Sequence of chain 3.A:
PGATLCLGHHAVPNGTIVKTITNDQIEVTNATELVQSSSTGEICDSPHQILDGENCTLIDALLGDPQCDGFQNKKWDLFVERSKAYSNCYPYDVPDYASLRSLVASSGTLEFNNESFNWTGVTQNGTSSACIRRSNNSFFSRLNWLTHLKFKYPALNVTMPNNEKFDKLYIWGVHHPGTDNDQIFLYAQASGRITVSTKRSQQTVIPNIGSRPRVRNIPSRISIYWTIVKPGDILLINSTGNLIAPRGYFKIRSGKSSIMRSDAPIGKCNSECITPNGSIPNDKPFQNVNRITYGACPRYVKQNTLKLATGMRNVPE

Binding-site contacts:
Ligand atom C8 contacts residue TYR92 of chain 3.A at 4.2 Å (hydrophobic).
Ligand atom O1B contacts residue SER130 of chain 3.A at 3.9 Å.
Ligand atom O8 contacts residue TYR92 of chain 3.A at 3.8 Å.
Ligand atom C1 contacts residue SER131 of chain 3.A at 3.6 Å.
Ligand atom C9 contacts residue TYR92 of chain 3.A at 3.4 Å (hydrophobic).
Ligand atom O1B contacts residue ASN139 of chain 3.A at 3.4 Å (h-bond).
Ligand atom O4 contacts residue THR129 of chain 3.A at 3.7 Å.
Ligand atom C5 contacts residue THR129 of chain 3.A at 3.9 Å.
Ligand atom C10 contacts residue LEU188 of chain 3.A at 4.4 Å (hydrophobic).
Ligand atom C4 contacts residue THR129 of chain 3.A at 3.6 Å.
Ligand atom O9 contacts residue SER222 of chain 3.A at 3.4 Å (h-bond).
Ligand atom C7 contacts residue LEU188 of chain 3.A at 4.2 Å (hydrophobic).
Ligand atom O7 contacts residue LEU188 of chain 3.A at 4.0 Å.
Ligand atom C11 contacts residue GLY128 of chain 3.A at 3.8 Å.
Ligand atom O7 contacts residue PHE187 of chain 3.A at 4.4 Å.
Ligand atom O8 contacts residue SER130 of chain 3.A at 4.2 Å.
Ligand atom C6 contacts residue THR129 of chain 3.A at 4.4 Å.
Ligand atom C9 contacts residue HIS177 of chain 3.A at 4.0 Å.
Ligand atom O9 contacts residue TYR92 of chain 3.A at 3.4 Å (h-bond).
Ligand atom C9 contacts residue LEU188 of chain 3.A at 4.1 Å (hydrophobic).
Ligand atom C11 contacts residue THR129 of chain 3.A at 3.6 Å.
Ligand atom C1 contacts residue SER130 of chain 3.A at 4.1 Å.
Ligand atom O8 contacts residue ILE220 of chain 3.A at 4.3 Å.
Ligand atom O1A contacts residue SER130 of chain 3.A at 3.2 Å (h-bond).
Ligand atom C7 contacts residue TRP147 of chain 3.A at 4.1 Å (hydrophobic).
Ligand atom O1A contacts residue SER131 of chain 3.A at 3.4 Å (h-bond).
Ligand atom C8 contacts residue TRP147 of chain 3.A at 4.3 Å (hydrophobic).
Ligand atom C9 contacts residue TRP147 of chain 3.A at 4.0 Å (hydrophobic).
Ligand atom C9 contacts residue SER222 of chain 3.A at 4.2 Å.
Ligand atom C10 contacts residue THR129 of chain 3.A at 3.6 Å.
Ligand atom C11 contacts residue THR149 of chain 3.A at 4.3 Å.
Ligand atom O10 contacts residue PHE187 of chain 3.A at 4.5 Å.
Ligand atom N5 contacts residue LEU188 of chain 3.A at 4.5 Å.
Ligand atom O9 contacts residue HIS177 of chain 3.A at 4.2 Å.
Ligand atom O9 contacts residue ASP184 of chain 3.A at 3.9 Å.
Ligand atom O1B contacts residue SER131 of chain 3.A at 3.1 Å (h-bond).
Ligand atom O7 contacts residue ASP184 of chain 3.A at 4.5 Å.
Ligand atom N5 contacts residue THR129 of chain 3.A at 3.2 Å (h-bond).
Ligand atom N5 contacts residue TRP147 of chain 3.A at 4.2 Å.
Ligand atom O8 contacts residue TRP147 of chain 3.A at 4.2 Å.

The protein below binds the small molecule below.
Small molecule (SMILES): CC(=O)N[C@H]1[C@H]([C@H](O)[C@H](O)CO)O[C@@](O)(C(=O)O)C[C@@H]1O